Binding-site contacts:
Ligand atom N2 contacts residue ASN234 of chain 1.A at 2.9 Å (h-bond).
Ligand atom O7 contacts residue TYR32 of chain 1.B at 4.1 Å.
Ligand atom C2 contacts residue ASN234 of chain 1.A at 2.5 Å.
Ligand atom O7 contacts residue ASN234 of chain 1.A at 2.8 Å (h-bond).
Ligand atom C7 contacts residue ASN234 of chain 1.A at 3.1 Å.
Ligand atom C4 contacts residue ASN234 of chain 1.A at 4.3 Å.
Ligand atom C1 contacts residue ASN234 of chain 1.A at 1.5 Å.
Ligand atom C8 contacts residue ASN234 of chain 1.A at 4.3 Å.
Ligand atom C3 contacts residue ASN234 of chain 1.A at 3.8 Å.
Ligand atom C5 contacts residue ASN234 of chain 1.A at 3.7 Å.
Ligand atom O5 contacts residue ASN234 of chain 1.A at 2.4 Å (h-bond).

Sequence of chain 1.B:
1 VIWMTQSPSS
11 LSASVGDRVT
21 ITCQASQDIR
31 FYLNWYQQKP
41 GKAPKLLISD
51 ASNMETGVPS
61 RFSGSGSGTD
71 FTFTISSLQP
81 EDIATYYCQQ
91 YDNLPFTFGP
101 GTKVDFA

Sequence of chain 1.A:
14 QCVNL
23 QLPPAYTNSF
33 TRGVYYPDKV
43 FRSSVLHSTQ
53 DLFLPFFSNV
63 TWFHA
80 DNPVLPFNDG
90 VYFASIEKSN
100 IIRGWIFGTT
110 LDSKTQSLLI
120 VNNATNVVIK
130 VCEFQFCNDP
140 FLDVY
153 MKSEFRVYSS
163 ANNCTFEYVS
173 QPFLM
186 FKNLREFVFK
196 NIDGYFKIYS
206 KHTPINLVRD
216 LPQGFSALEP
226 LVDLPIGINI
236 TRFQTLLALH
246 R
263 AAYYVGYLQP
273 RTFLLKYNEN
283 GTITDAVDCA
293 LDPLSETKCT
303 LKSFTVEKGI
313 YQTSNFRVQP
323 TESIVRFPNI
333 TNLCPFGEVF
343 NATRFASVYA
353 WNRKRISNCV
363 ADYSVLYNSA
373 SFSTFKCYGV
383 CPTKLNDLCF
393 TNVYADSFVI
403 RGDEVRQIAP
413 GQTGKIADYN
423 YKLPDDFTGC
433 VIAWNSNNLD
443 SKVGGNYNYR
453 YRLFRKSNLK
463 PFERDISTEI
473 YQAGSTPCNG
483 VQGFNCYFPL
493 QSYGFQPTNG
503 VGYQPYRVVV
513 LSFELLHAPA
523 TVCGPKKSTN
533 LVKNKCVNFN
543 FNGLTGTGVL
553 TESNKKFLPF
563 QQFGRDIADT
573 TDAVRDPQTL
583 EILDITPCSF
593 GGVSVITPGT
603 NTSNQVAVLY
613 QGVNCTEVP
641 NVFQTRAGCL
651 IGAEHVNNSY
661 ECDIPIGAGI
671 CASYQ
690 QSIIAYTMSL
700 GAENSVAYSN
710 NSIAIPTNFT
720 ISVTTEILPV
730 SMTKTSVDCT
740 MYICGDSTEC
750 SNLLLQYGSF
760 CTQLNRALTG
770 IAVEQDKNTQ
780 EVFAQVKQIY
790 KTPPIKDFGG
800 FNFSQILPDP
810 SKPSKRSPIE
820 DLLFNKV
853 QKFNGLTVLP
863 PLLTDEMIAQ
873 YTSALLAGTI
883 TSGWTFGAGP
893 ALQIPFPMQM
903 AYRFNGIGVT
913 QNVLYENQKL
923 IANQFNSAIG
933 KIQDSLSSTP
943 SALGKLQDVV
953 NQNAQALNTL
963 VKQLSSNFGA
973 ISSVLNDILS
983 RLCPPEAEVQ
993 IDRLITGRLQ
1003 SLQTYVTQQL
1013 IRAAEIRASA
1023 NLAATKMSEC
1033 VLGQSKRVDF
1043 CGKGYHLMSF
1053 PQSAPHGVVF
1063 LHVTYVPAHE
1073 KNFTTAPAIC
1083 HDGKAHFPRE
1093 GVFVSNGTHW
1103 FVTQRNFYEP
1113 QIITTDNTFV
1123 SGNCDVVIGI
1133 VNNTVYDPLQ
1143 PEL

A protein and the small-molecule ligand that binds it are described below.
Small molecule (SMILES): CC(=O)N[C@@H]1[C@@H](O)[C@H](O)[C@@H](CO)O[C@H]1O